Binding-site contacts:
Ligand atom O4 contacts residue GLU35 of chain 1.B at 2.8 Å (salt-bridge).
Ligand atom CG contacts residue TYR59 of chain 1.B at 3.4 Å (hydrophobic).
Ligand atom C5 contacts residue HIS58 of chain 1.B at 3.5 Å.
Ligand atom CG2 contacts residue GLY93 of chain 1.B at 3.8 Å.
Ligand atom O4 contacts residue ARG32 of chain 1.B at 3.0 Å (salt-bridge).
Ligand atom O4 contacts residue THR36 of chain 1.B at 3.4 Å (h-bond).
Ligand atom C2 contacts residue LYS60 of chain 1.B at 3.4 Å.
Ligand atom CB contacts residue TYR59 of chain 1.B at 3.6 Å (hydrophobic).
Ligand atom C contacts residue THR72 of chain 1.B at 3.7 Å.
Ligand atom CA contacts residue HIS58 of chain 1.B at 3.6 Å.
Ligand atom CB contacts residue HIS58 of chain 1.B at 3.7 Å.
Ligand atom O7 contacts residue CYS42 of chain 1.B at 3.5 Å (h-bond).
Ligand atom OE1 contacts residue ARG62 of chain 1.B at 3.5 Å (salt-bridge).
Ligand atom C3 contacts residue LYS60 of chain 1.B at 3.7 Å.
Ligand atom C8 contacts residue LYS60 of chain 1.B at 3.4 Å.
Ligand atom OE2 contacts residue ARG62 of chain 1.B at 2.9 Å (salt-bridge).
Ligand atom OE1 contacts residue LYS57 of chain 1.B at 3.6 Å.
Ligand atom O4 contacts residue SER34 of chain 1.B at 2.8 Å (h-bond).
Ligand atom O6 contacts residue ARG12 of chain 1.B at 3.0 Å (salt-bridge).
Ligand atom CB contacts residue THR72 of chain 1.B at 3.2 Å.
Ligand atom C11 contacts residue HIS58 of chain 1.B at 3.5 Å.
Ligand atom P1 contacts residue THR36 of chain 1.B at 3.7 Å.
Ligand atom C contacts residue HIS58 of chain 1.B at 3.4 Å.
Ligand atom O6 contacts residue ARG32 of chain 1.B at 2.7 Å (salt-bridge).
Ligand atom CD contacts residue ARG62 of chain 1.B at 3.6 Å.
Ligand atom P1 contacts residue ARG32 of chain 1.B at 3.7 Å.
Ligand atom O5 contacts residue THR36 of chain 1.B at 3.0 Å (h-bond).
Ligand atom C6 contacts residue ARG12 of chain 1.B at 3.7 Å.
Ligand atom N contacts residue HIS58 of chain 1.B at 2.8 Å (h-bond).
Ligand atom C2 contacts residue ARG12 of chain 1.B at 3.8 Å.
Ligand atom C1 contacts residue ARG12 of chain 1.B at 3.4 Å.
Ligand atom O7 contacts residue LYS60 of chain 1.B at 3.3 Å.
Ligand atom O7 contacts residue SER34 of chain 1.B at 3.4 Å (h-bond).
Ligand atom O4 contacts residue CYS42 of chain 1.B at 3.7 Å.
Ligand atom O contacts residue TYR59 of chain 1.B at 3.3 Å.
Ligand atom OXT contacts residue THR72 of chain 1.B at 3.0 Å.
Ligand atom C3 contacts residue CYS42 of chain 1.B at 3.8 Å (hydrophobic).
Ligand atom O2 contacts residue ARG12 of chain 1.B at 2.7 Å (salt-bridge).
Ligand atom CD1 contacts residue TYR87 of chain 1.B at 3.8 Å (hydrophobic).
Ligand atom O7 contacts residue THR36 of chain 1.B at 3.5 Å (h-bond).

A protein and the small-molecule ligand that binds it are described below.
Small molecule (SMILES): CC[C@H](C)[C@@H](CO)NC(=O)[C@H](CCC(=O)O)NC(=O)[C@H](CCC(=O)O)NC(=O)[C@H]1[C@H](C(=O)NC)[C@@H]1c1ccc(OP(=O)(O)O)cc1

Sequence of chain 1.B:
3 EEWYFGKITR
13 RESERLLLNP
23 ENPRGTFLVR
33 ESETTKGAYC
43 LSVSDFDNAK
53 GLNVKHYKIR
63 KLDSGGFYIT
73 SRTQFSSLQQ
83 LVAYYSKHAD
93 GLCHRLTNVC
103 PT